Sequence of chain 1.D:
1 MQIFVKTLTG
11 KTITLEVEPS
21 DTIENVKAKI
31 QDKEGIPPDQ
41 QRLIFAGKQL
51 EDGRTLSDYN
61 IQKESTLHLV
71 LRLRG

Sequence of chain 1.B:
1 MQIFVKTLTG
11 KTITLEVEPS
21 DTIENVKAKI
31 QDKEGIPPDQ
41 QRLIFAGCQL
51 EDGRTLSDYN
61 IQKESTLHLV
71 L

The protein below binds the small molecule below.
Small molecule (SMILES): CCNCCS

Sequence of chain 1.C:
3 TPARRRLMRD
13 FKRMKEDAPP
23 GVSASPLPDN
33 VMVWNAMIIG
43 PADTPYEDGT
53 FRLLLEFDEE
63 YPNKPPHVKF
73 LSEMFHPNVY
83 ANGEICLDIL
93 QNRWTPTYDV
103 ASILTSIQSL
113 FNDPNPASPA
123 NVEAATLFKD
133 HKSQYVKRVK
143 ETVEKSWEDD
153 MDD

Binding-site contacts:
Ligand atom C3 contacts residue CYS48 of chain 1.B at 4.3 Å (hydrophobic).
Ligand atom C4 contacts residue PRO121 of chain 1.C at 4.4 Å (hydrophobic).
Ligand atom C1 contacts residue GLY75 of chain 1.D at 3.2 Å.
Ligand atom C1 contacts residue LEU89 of chain 1.C at 4.1 Å (hydrophobic).
Ligand atom N1 contacts residue ARG74 of chain 1.D at 4.4 Å.
Ligand atom N1 contacts residue CYS88 of chain 1.C at 3.6 Å.
Ligand atom C4 contacts residue GLY75 of chain 1.D at 3.6 Å.
Ligand atom S1 contacts residue PRO121 of chain 1.C at 2.8 Å (h-bond).
Ligand atom N1 contacts residue SER120 of chain 1.C at 4.1 Å.
Ligand atom C4 contacts residue SER120 of chain 1.C at 3.9 Å.
Ligand atom N1 contacts residue GLY75 of chain 1.D at 1.4 Å.
Ligand atom S1 contacts residue SER120 of chain 1.C at 3.8 Å.
Ligand atom C1 contacts residue ASP90 of chain 1.C at 4.3 Å.
Ligand atom C2 contacts residue CYS88 of chain 1.C at 3.1 Å (hydrophobic).
Ligand atom C2 contacts residue GLY75 of chain 1.D at 2.5 Å.
Ligand atom S1 contacts residue ALA122 of chain 1.C at 4.0 Å.
Ligand atom S1 contacts residue TYR82 of chain 1.C at 3.9 Å.
Ligand atom C3 contacts residue GLY75 of chain 1.D at 2.5 Å.
Ligand atom C2 contacts residue ASP90 of chain 1.C at 4.1 Å.
Ligand atom S1 contacts residue CYS48 of chain 1.B at 2.0 Å (h-bond).
Ligand atom C3 contacts residue SER120 of chain 1.C at 3.3 Å.
Ligand atom C4 contacts residue TYR82 of chain 1.C at 4.2 Å (hydrophobic).
Ligand atom C1 contacts residue CYS88 of chain 1.C at 2.0 Å (hydrophobic).
Ligand atom C4 contacts residue CYS48 of chain 1.B at 3.0 Å (hydrophobic).
Ligand atom C4 contacts residue CYS88 of chain 1.C at 4.0 Å (hydrophobic).
Ligand atom C3 contacts residue CYS88 of chain 1.C at 3.4 Å (hydrophobic).